Sequence of chain 1.A:
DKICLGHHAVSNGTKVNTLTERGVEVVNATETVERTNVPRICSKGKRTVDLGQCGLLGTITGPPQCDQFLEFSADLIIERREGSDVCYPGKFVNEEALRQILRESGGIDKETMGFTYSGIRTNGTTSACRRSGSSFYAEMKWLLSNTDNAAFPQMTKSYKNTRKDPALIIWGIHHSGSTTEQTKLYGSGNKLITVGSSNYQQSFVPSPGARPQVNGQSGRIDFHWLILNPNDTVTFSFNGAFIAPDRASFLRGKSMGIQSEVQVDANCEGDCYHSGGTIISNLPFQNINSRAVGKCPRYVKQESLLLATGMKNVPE

Binding-site contacts:
Ligand atom C5 contacts residue ARG125 of chain 1.A at 3.8 Å.
Ligand atom N2 contacts residue ASN127 of chain 1.A at 3.0 Å (h-bond).
Ligand atom C1 contacts residue ASN127 of chain 1.A at 1.5 Å.
Ligand atom O5 contacts residue ASN127 of chain 1.A at 2.4 Å (h-bond).
Ligand atom O6 contacts residue ILE124 of chain 1.A at 4.3 Å.
Ligand atom C1 contacts residue ARG125 of chain 1.A at 3.8 Å.
Ligand atom C6 contacts residue ARG125 of chain 1.A at 4.5 Å.
Ligand atom C2 contacts residue ASN127 of chain 1.A at 2.5 Å.
Ligand atom O7 contacts residue ASN127 of chain 1.A at 3.6 Å.
Ligand atom C3 contacts residue ASN127 of chain 1.A at 3.9 Å.
Ligand atom C5 contacts residue ASN127 of chain 1.A at 3.7 Å.
Ligand atom O5 contacts residue ARG125 of chain 1.A at 3.9 Å.
Ligand atom C4 contacts residue ASN127 of chain 1.A at 4.3 Å.
Ligand atom O6 contacts residue ARG125 of chain 1.A at 4.0 Å.
Ligand atom C7 contacts residue ASN127 of chain 1.A at 3.6 Å.

A protein and the small-molecule ligand that binds it are described below.
Small molecule (SMILES): CC(=O)N[C@@H]1[C@@H](O)[C@H](O)[C@@H](CO)O[C@H]1O